A small-molecule ligand and the protein it binds are described below.
Small molecule (SMILES): OC[C@H]1O[C@@H](O)[C@@H](O)[C@@H](O)[C@@H]1O

Binding-site contacts:
Ligand atom C2 contacts residue HIS2 of chain 19.F at 4.5 Å.
Ligand atom O5 contacts residue NAG1 of chain 19.Z at 2.5 Å (h-bond).
Ligand atom C2 contacts residue BMA1 of chain 19.BA at 3.2 Å.
Ligand atom O4 contacts residue BMA1 of chain 19.BA at 4.0 Å.
Ligand atom O2 contacts residue HIS2 of chain 19.F at 3.4 Å (h-bond).
Ligand atom C3 contacts residue NAG1 of chain 19.Z at 4.1 Å.
Ligand atom O6 contacts residue NAG1 of chain 19.Z at 4.5 Å.
Ligand atom C2 contacts residue NAG1 of chain 19.Z at 2.9 Å.
Ligand atom O2 contacts residue NAG1 of chain 19.Z at 3.4 Å (h-bond).
Ligand atom C4 contacts residue BMA1 of chain 19.BA at 3.6 Å.
Ligand atom O2 contacts residue BMA1 of chain 19.BA at 3.0 Å (h-bond).
Ligand atom O3 contacts residue BMA1 of chain 19.BA at 1.1 Å.
Ligand atom C1 contacts residue NAG1 of chain 19.Z at 1.7 Å.
Ligand atom C3 contacts residue BMA1 of chain 19.BA at 2.5 Å.
Ligand atom C5 contacts residue NAG1 of chain 19.Z at 3.8 Å.

Sequence of chain 19.F:
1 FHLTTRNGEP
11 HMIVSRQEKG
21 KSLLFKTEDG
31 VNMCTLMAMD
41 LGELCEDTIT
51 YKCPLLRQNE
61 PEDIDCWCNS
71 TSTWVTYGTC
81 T